Binding-site contacts:
Ligand atom C8 contacts residue NAG1 of chain 1.R at 3.9 Å.
Ligand atom C7 contacts residue NAG1 of chain 1.R at 3.8 Å.
Ligand atom C8 contacts residue THR369 of chain 1.C at 3.5 Å.
Ligand atom C5 contacts residue SER384 of chain 1.C at 3.8 Å.
Ligand atom C3 contacts residue ASN382 of chain 1.C at 3.9 Å.
Ligand atom C5 contacts residue GLN359 of chain 1.C at 3.7 Å.
Ligand atom C6 contacts residue NAG1 of chain 1.R at 4.3 Å.
Ligand atom N2 contacts residue ASN382 of chain 1.C at 3.0 Å (h-bond).
Ligand atom C4 contacts residue ASN382 of chain 1.C at 4.4 Å.
Ligand atom C8 contacts residue ASN382 of chain 1.C at 4.0 Å.
Ligand atom C1 contacts residue ASN382 of chain 1.C at 1.5 Å.
Ligand atom O7 contacts residue ASN382 of chain 1.C at 3.3 Å (h-bond).
Ligand atom O4 contacts residue GLN359 of chain 1.C at 3.3 Å (h-bond).
Ligand atom C6 contacts residue SER384 of chain 1.C at 4.3 Å.
Ligand atom C1 contacts residue GLN359 of chain 1.C at 4.1 Å.
Ligand atom C3 contacts residue GLN359 of chain 1.C at 3.8 Å.
Ligand atom O5 contacts residue ASN382 of chain 1.C at 2.4 Å (h-bond).
Ligand atom C8 contacts residue THR368 of chain 1.C at 3.9 Å.
Ligand atom O5 contacts residue GLN359 of chain 1.C at 3.9 Å.
Ligand atom C5 contacts residue ASN382 of chain 1.C at 3.8 Å.
Ligand atom C1 contacts residue SER384 of chain 1.C at 3.6 Å.
Ligand atom C2 contacts residue ASN382 of chain 1.C at 2.6 Å.
Ligand atom O5 contacts residue SER384 of chain 1.C at 3.4 Å (h-bond).
Ligand atom O7 contacts residue NAG1 of chain 1.R at 3.3 Å.
Ligand atom O3 contacts residue GLN359 of chain 1.C at 4.2 Å.
Ligand atom C4 contacts residue GLN359 of chain 1.C at 4.1 Å.
Ligand atom C7 contacts residue ASN382 of chain 1.C at 3.4 Å.
Ligand atom O7 contacts residue ARG414 of chain 1.C at 4.5 Å.

A protein and the small-molecule ligand that binds it are described below.
Small molecule (SMILES): CC(=O)N[C@H]1[C@H](O[C@H]2[C@H](O)[C@@H](NC(C)=O)CO[C@@H]2CO)O[C@H](CO)[C@@H](O)[C@@H]1O

Sequence of chain 1.C:
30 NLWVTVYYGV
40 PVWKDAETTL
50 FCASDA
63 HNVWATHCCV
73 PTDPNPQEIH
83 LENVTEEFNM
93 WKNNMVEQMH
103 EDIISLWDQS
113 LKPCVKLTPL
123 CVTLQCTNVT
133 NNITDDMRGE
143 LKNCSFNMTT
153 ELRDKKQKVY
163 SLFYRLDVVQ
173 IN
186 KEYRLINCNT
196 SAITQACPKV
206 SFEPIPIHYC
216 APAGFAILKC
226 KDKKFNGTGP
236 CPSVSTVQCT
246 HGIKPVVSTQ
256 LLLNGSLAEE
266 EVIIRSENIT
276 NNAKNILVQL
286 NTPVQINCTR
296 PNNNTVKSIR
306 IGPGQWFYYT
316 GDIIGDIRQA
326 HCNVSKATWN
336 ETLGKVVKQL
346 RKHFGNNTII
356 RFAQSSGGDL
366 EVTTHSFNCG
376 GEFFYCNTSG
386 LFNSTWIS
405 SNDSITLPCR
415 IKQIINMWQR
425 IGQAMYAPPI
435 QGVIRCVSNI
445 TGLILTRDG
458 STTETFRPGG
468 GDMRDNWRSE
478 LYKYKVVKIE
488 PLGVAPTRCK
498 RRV